Sequence of chain 1.D:
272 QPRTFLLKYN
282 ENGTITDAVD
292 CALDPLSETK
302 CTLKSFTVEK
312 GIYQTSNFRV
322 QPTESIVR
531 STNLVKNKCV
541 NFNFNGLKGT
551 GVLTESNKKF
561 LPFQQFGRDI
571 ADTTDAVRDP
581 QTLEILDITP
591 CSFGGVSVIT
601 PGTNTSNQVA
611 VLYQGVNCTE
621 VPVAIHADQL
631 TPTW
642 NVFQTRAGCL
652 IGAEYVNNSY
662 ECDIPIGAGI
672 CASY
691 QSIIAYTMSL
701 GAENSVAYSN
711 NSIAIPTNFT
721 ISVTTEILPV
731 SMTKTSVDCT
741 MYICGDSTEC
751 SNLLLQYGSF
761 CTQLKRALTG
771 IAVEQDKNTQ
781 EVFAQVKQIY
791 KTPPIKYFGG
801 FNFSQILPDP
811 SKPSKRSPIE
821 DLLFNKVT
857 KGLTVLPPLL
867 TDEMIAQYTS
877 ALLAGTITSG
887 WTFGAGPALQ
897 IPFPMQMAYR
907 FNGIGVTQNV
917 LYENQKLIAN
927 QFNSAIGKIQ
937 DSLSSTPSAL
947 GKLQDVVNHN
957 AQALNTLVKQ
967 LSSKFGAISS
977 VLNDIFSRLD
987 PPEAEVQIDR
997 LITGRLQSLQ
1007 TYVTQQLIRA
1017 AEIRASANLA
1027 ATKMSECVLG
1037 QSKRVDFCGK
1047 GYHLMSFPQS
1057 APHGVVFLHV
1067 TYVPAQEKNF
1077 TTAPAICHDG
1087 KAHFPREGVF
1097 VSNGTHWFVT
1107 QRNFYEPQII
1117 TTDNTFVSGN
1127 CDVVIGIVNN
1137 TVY

A protein and the small-molecule ligand that binds it are described below.
Small molecule (SMILES): CC(=O)N[C@@H]1[C@@H](O)[C@H](O)[C@@H](CO)O[C@H]1O

Binding-site contacts:
Ligand atom C2 contacts residue ASN1135 of chain 1.D at 2.5 Å.
Ligand atom N2 contacts residue ASN1135 of chain 1.D at 2.9 Å (h-bond).
Ligand atom C5 contacts residue ASN1135 of chain 1.D at 3.7 Å.
Ligand atom C4 contacts residue ASN1135 of chain 1.D at 4.3 Å.
Ligand atom O5 contacts residue ASN1135 of chain 1.D at 2.4 Å (h-bond).
Ligand atom C1 contacts residue ASN1135 of chain 1.D at 1.4 Å.
Ligand atom O7 contacts residue ASN1135 of chain 1.D at 3.7 Å.
Ligand atom C7 contacts residue ASN1135 of chain 1.D at 3.5 Å.
Ligand atom O6 contacts residue ASN1135 of chain 1.D at 4.2 Å.
Ligand atom C3 contacts residue ASN1135 of chain 1.D at 3.8 Å.